Binding-site contacts:
Ligand atom C contacts residue LYS259 of chain 1.B at 3.9 Å.
Ligand atom OXT contacts residue LYS259 of chain 1.B at 3.1 Å (salt-bridge).
Ligand atom O contacts residue LYS259 of chain 1.B at 3.7 Å.
Ligand atom CA contacts residue MN1 of chain 1.S at 3.2 Å.
Ligand atom CA contacts residue GLU203 of chain 1.B at 3.3 Å.
Ligand atom O contacts residue HIS205 of chain 1.B at 3.4 Å (h-bond).
Ligand atom NB contacts residue GLU203 of chain 1.B at 2.7 Å (salt-bridge).
Ligand atom C contacts residue HIS209 of chain 1.B at 3.8 Å.
Ligand atom NE contacts residue TYR220 of chain 1.B at 2.8 Å (h-bond).
Ligand atom NB contacts residue HIS209 of chain 1.B at 3.6 Å.
Ligand atom CG contacts residue TYR220 of chain 1.B at 3.8 Å (hydrophobic).
Ligand atom OE contacts residue TYR255 of chain 1.B at 2.7 Å (h-bond).
Ligand atom NB contacts residue GLN243 of chain 1.B at 3.5 Å (h-bond).
Ligand atom OXT contacts residue GLU203 of chain 1.B at 3.7 Å.
Ligand atom NB contacts residue MN1 of chain 1.S at 2.5 Å.
Ligand atom CG contacts residue TYR255 of chain 1.B at 3.8 Å (hydrophobic).
Ligand atom C contacts residue MN1 of chain 1.S at 3.0 Å.
Ligand atom NE contacts residue MET237 of chain 1.B at 4.0 Å.
Ligand atom NE contacts residue GLU203 of chain 1.B at 3.7 Å.
Ligand atom N contacts residue MN1 of chain 1.S at 4.0 Å.
Ligand atom OE contacts residue LEU199 of chain 1.B at 4.2 Å.
Ligand atom OE contacts residue LEU257 of chain 1.B at 3.8 Å.
Ligand atom CG contacts residue MN1 of chain 1.S at 3.5 Å.
Ligand atom NE contacts residue MN1 of chain 1.S at 3.6 Å.
Ligand atom N contacts residue MET191 of chain 1.B at 3.5 Å.
Ligand atom CG contacts residue GLN243 of chain 1.B at 3.8 Å.
Ligand atom NB contacts residue LEU257 of chain 1.B at 3.7 Å.
Ligand atom O contacts residue GLU203 of chain 1.B at 3.3 Å (salt-bridge).
Ligand atom O contacts residue HIS209 of chain 1.B at 2.8 Å (h-bond).
Ligand atom CG contacts residue LEU257 of chain 1.B at 3.6 Å (hydrophobic).
Ligand atom CG contacts residue GLU203 of chain 1.B at 3.4 Å.
Ligand atom C contacts residue GLU203 of chain 1.B at 3.3 Å.
Ligand atom CA contacts residue MET191 of chain 1.B at 3.8 Å (hydrophobic).
Ligand atom OE contacts residue MET191 of chain 1.B at 3.3 Å.
Ligand atom OXT contacts residue MN1 of chain 1.S at 4.2 Å.
Ligand atom OE contacts residue TYR220 of chain 1.B at 3.9 Å.
Ligand atom N contacts residue GLU203 of chain 1.B at 2.9 Å (salt-bridge).
Ligand atom NE contacts residue LEU257 of chain 1.B at 3.9 Å.
Ligand atom O contacts residue MN1 of chain 1.S at 2.1 Å.
Ligand atom NE contacts residue GLN243 of chain 1.B at 3.1 Å (h-bond).

The small molecule below binds the protein below.
Small molecule (SMILES): NC(=O)N[C@H](N)C(=O)O

Sequence of chain 1.B:
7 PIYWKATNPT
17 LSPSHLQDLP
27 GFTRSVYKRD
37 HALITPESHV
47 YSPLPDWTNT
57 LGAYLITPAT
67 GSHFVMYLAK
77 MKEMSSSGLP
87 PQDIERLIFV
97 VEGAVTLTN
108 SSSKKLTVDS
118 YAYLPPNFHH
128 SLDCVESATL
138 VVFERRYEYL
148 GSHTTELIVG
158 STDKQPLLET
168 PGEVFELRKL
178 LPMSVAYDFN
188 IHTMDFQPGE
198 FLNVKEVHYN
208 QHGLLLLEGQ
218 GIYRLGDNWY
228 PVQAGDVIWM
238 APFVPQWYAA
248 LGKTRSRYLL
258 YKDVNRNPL